Binding-site contacts:
Ligand atom O3 contacts residue GLU46 of chain 1.B at 3.6 Å.
Ligand atom C4 contacts residue TYR342 of chain 1.B at 3.5 Å (hydrophobic).
Ligand atom O1 contacts residue ASN13 of chain 1.B at 3.4 Å (h-bond).
Ligand atom C1 contacts residue LYS16 of chain 1.B at 3.3 Å.
Ligand atom C6 contacts residue TYR342 of chain 1.B at 3.7 Å (hydrophobic).
Ligand atom O2 contacts residue ARG67 of chain 1.B at 2.5 Å (salt-bridge).
Ligand atom O3 contacts residue GLU45 of chain 1.B at 3.1 Å.
Ligand atom O2 contacts residue GLU112 of chain 1.B at 2.6 Å (salt-bridge).
Ligand atom O2 contacts residue MET331 of chain 1.B at 3.7 Å.
Ligand atom O2 contacts residue ASP66 of chain 1.B at 2.9 Å (salt-bridge).
Ligand atom O3 contacts residue ALA64 of chain 1.B at 3.4 Å.
Ligand atom O4 contacts residue GLU46 of chain 1.B at 3.4 Å (salt-bridge).
Ligand atom C3 contacts residue GLU45 of chain 1.B at 3.6 Å.
Ligand atom O2 contacts residue ALA64 of chain 1.B at 3.4 Å.
Ligand atom O1 contacts residue ASP15 of chain 1.B at 3.0 Å (salt-bridge).
Ligand atom O2 contacts residue TRP63 of chain 1.B at 3.2 Å (h-bond).
Ligand atom O2 contacts residue LYS16 of chain 1.B at 2.4 Å (salt-bridge).
Ligand atom O4 contacts residue GLU45 of chain 1.B at 2.4 Å (salt-bridge).
Ligand atom O5 contacts residue TRP341 of chain 1.B at 3.5 Å.
Ligand atom C4 contacts residue GLU45 of chain 1.B at 3.5 Å.
Ligand atom O6 contacts residue ARG345 of chain 1.B at 3.1 Å.
Ligand atom C3 contacts residue TRP63 of chain 1.B at 3.6 Å (hydrophobic).
Ligand atom C1 contacts residue ASP15 of chain 1.B at 3.1 Å.
Ligand atom C2 contacts residue LYS16 of chain 1.B at 3.4 Å.
Ligand atom O3 contacts residue ASP66 of chain 1.B at 2.6 Å (salt-bridge).
Ligand atom C6 contacts residue GLU154 of chain 1.B at 3.1 Å.
Ligand atom C3 contacts residue ASP66 of chain 1.B at 3.4 Å.
Ligand atom O1 contacts residue LYS16 of chain 1.B at 3.4 Å (salt-bridge).
Ligand atom C2 contacts residue ASP66 of chain 1.B at 3.0 Å.
Ligand atom O3 contacts residue ARG67 of chain 1.B at 2.4 Å (salt-bridge).
Ligand atom O6 contacts residue PRO155 of chain 1.B at 3.0 Å.
Ligand atom O3 contacts residue TRP63 of chain 1.B at 3.3 Å (h-bond).
Ligand atom O3 contacts residue TYR342 of chain 1.B at 2.8 Å (h-bond).
Ligand atom C1 contacts residue TYR156 of chain 1.B at 3.7 Å (hydrophobic).
Ligand atom O6 contacts residue GLU154 of chain 1.B at 2.3 Å (salt-bridge).
Ligand atom C6 contacts residue PRO155 of chain 1.B at 3.5 Å (hydrophobic).
Ligand atom C2 contacts residue ARG67 of chain 1.B at 3.7 Å.
Ligand atom O6 contacts residue TYR156 of chain 1.B at 3.2 Å.
Ligand atom C1 contacts residue TRP341 of chain 1.B at 3.5 Å (hydrophobic).
Ligand atom O5 contacts residue TYR156 of chain 1.B at 3.1 Å.

Sequence of chain 1.B:
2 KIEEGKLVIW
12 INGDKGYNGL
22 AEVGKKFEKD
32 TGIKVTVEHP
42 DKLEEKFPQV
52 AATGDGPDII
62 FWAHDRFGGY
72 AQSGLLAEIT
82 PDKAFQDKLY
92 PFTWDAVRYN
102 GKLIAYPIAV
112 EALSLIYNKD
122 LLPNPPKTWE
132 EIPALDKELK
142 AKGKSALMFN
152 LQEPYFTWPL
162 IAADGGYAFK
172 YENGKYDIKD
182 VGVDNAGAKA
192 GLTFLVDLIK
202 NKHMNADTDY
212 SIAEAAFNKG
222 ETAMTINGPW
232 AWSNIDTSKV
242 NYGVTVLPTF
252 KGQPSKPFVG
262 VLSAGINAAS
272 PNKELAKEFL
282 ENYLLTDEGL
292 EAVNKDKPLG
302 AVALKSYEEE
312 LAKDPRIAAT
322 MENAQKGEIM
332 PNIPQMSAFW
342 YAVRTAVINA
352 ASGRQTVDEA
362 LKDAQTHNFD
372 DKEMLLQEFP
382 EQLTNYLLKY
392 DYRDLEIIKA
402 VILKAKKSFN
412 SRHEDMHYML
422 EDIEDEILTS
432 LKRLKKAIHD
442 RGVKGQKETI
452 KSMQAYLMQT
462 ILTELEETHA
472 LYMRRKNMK

The small molecule below binds the protein below.
Small molecule (SMILES): OC[C@H]1O[C@H](O[C@H]2[C@H](O)[C@@H](O)[C@@H](O[C@H]3[C@H](O)[C@@H](O)[C@@H](O)O[C@@H]3CO)O[C@@H]2CO)[C@H](O)[C@@H](O)[C@@H]1O